Binding-site contacts:
Ligand atom C4 contacts residue GLU192 of chain 2.C at 3.4 Å.
Ligand atom C6 contacts residue GLU192 of chain 2.C at 3.4 Å.
Ligand atom C1 contacts residue THR142 of chain 2.C at 3.6 Å.
Ligand atom O1 contacts residue GLU192 of chain 2.C at 3.9 Å.
Ligand atom N2 contacts residue THR90 of chain 2.C at 3.2 Å (h-bond).
Ligand atom O1 contacts residue GLY140 of chain 2.C at 3.8 Å.
Ligand atom C3 contacts residue TYR60 of chain 2.C at 4.0 Å (hydrophobic).
Ligand atom N2 contacts residue GLU192 of chain 2.C at 2.9 Å (salt-bridge).
Ligand atom O3 contacts residue PRO88 of chain 2.C at 3.6 Å.
Ligand atom C6 contacts residue SER141 of chain 2.C at 3.5 Å.
Ligand atom C1 contacts residue LEU137 of chain 2.C at 3.5 Å (hydrophobic).
Ligand atom O2 contacts residue GLY140 of chain 2.C at 3.4 Å.
Ligand atom O3 contacts residue LEU89 of chain 2.C at 3.5 Å.
Ligand atom O3 contacts residue THR90 of chain 2.C at 2.9 Å (h-bond).
Ligand atom C5 contacts residue GLU192 of chain 2.C at 3.2 Å.
Ligand atom C5 contacts residue SER141 of chain 2.C at 3.5 Å.
Ligand atom C4 contacts residue TYR60 of chain 2.C at 3.2 Å (hydrophobic).
Ligand atom O1 contacts residue SER141 of chain 2.C at 3.0 Å (h-bond).
Ligand atom O2 contacts residue ARG95 of chain 2.C at 2.9 Å (salt-bridge).
Ligand atom N2 contacts residue PRO88 of chain 2.C at 2.9 Å (h-bond).
Ligand atom N1 contacts residue THR142 of chain 2.C at 2.8 Å (h-bond).
Ligand atom O2 contacts residue TYR60 of chain 2.C at 3.6 Å.
Ligand atom O1 contacts residue THR142 of chain 2.C at 3.0 Å (h-bond).
Ligand atom O3 contacts residue ARG95 of chain 2.C at 2.9 Å (salt-bridge).
Ligand atom C5 contacts residue THR90 of chain 2.C at 3.1 Å.
Ligand atom O3 contacts residue TYR60 of chain 2.C at 3.5 Å.
Ligand atom C4 contacts residue PRO88 of chain 2.C at 3.3 Å (hydrophobic).
Ligand atom C7 contacts residue TYR60 of chain 2.C at 3.8 Å (hydrophobic).
Ligand atom C7 contacts residue ARG95 of chain 2.C at 3.4 Å.
Ligand atom C3 contacts residue GLU192 of chain 2.C at 3.1 Å.
Ligand atom O2 contacts residue SER141 of chain 2.C at 3.1 Å (h-bond).
Ligand atom O4 contacts residue LEU137 of chain 2.C at 3.4 Å.
Ligand atom C2 contacts residue GLU192 of chain 2.C at 3.5 Å.
Ligand atom C7 contacts residue THR90 of chain 2.C at 3.7 Å.
Ligand atom N1 contacts residue SER141 of chain 2.C at 4.0 Å.
Ligand atom C2 contacts residue LEU137 of chain 2.C at 4.0 Å (hydrophobic).
Ligand atom N2 contacts residue TYR219 of chain 2.C at 3.8 Å.
Ligand atom C3 contacts residue MET195 of chain 2.C at 3.6 Å (hydrophobic).
Ligand atom C4 contacts residue MET195 of chain 2.C at 3.8 Å (hydrophobic).
Ligand atom C7 contacts residue SER141 of chain 2.C at 3.8 Å.

The protein below binds the small molecule below.
Small molecule (SMILES): O=C(O)[C@H]1NCCc2c(O)noc21

Sequence of chain 2.C:
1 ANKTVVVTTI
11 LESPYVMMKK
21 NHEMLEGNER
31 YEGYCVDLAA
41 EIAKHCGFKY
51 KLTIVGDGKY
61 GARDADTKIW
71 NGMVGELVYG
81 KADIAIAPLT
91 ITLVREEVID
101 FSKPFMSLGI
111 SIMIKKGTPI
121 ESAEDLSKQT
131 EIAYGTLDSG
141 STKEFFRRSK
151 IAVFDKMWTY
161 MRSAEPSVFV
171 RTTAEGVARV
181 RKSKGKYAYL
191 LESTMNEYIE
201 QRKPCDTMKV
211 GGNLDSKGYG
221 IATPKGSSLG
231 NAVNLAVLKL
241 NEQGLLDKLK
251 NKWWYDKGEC